Sequence of chain 1.C:
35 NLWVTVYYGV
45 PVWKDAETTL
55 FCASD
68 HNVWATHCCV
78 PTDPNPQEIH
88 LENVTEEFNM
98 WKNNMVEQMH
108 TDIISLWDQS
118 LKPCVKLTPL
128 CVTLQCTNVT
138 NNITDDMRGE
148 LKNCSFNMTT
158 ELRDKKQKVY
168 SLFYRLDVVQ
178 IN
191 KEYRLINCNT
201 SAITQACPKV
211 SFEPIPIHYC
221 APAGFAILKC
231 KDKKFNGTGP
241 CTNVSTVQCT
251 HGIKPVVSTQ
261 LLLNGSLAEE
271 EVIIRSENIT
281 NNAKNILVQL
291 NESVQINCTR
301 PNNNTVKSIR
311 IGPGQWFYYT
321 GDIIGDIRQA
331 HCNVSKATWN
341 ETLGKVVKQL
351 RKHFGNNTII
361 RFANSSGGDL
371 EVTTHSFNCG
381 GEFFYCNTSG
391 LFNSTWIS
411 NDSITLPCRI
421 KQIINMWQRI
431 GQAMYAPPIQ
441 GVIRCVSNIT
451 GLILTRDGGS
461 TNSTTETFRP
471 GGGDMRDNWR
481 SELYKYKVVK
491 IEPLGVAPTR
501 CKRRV

Binding-site contacts:
Ligand atom C5 contacts residue LYS345 of chain 1.C at 4.2 Å.
Ligand atom C7 contacts residue GLU292 of chain 1.C at 4.0 Å.
Ligand atom C1 contacts residue GLU270 of chain 1.C at 4.2 Å.
Ligand atom C5 contacts residue ASN291 of chain 1.C at 3.8 Å.
Ligand atom C8 contacts residue GLU292 of chain 1.C at 3.6 Å.
Ligand atom C1 contacts residue GLU292 of chain 1.C at 4.2 Å.
Ligand atom C2 contacts residue ASN291 of chain 1.C at 2.5 Å.
Ligand atom C7 contacts residue ASN291 of chain 1.C at 3.4 Å.
Ligand atom C8 contacts residue ASN291 of chain 1.C at 3.5 Å.
Ligand atom O5 contacts residue ASN291 of chain 1.C at 2.5 Å (h-bond).
Ligand atom C3 contacts residue LYS345 of chain 1.C at 4.4 Å.
Ligand atom O3 contacts residue GLU292 of chain 1.C at 4.4 Å.
Ligand atom N2 contacts residue GLU292 of chain 1.C at 3.1 Å (salt-bridge).
Ligand atom C3 contacts residue ASN291 of chain 1.C at 3.9 Å.
Ligand atom O5 contacts residue LYS345 of chain 1.C at 4.5 Å.
Ligand atom C1 contacts residue LYS345 of chain 1.C at 4.0 Å.
Ligand atom C1 contacts residue GLU271 of chain 1.C at 4.4 Å.
Ligand atom O5 contacts residue GLU270 of chain 1.C at 3.6 Å.
Ligand atom C1 contacts residue ASN291 of chain 1.C at 1.5 Å.
Ligand atom O5 contacts residue GLU271 of chain 1.C at 3.9 Å.
Ligand atom O7 contacts residue GLU269 of chain 1.C at 4.1 Å.
Ligand atom C2 contacts residue GLU292 of chain 1.C at 4.0 Å.
Ligand atom C3 contacts residue GLU292 of chain 1.C at 3.9 Å.
Ligand atom N2 contacts residue ASN291 of chain 1.C at 2.9 Å (h-bond).
Ligand atom O7 contacts residue ASN291 of chain 1.C at 3.5 Å (h-bond).
Ligand atom C4 contacts residue ASN291 of chain 1.C at 4.4 Å.

The protein below binds the small molecule below.
Small molecule (SMILES): CC(=O)N[C@@H]1[C@@H](O)[C@H](O)[C@@H](CO)O[C@H]1O